Sequence of chain 1.A:
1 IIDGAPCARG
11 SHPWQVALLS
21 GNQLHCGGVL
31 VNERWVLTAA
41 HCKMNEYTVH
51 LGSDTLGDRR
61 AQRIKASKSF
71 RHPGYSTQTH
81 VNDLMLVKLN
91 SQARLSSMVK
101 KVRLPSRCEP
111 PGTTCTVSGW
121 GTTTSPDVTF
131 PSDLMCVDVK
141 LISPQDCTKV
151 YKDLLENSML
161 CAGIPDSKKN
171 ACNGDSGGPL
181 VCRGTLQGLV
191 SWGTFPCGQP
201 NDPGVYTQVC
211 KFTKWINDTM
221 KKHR

Binding-site contacts:
Ligand atom C1 contacts residue HIS25 of chain 1.A at 3.2 Å.
Ligand atom C12 contacts residue SER176 of chain 1.A at 3.3 Å.
Ligand atom O6 contacts residue LEU24 of chain 1.A at 3.2 Å (h-bond).
Ligand atom C3 contacts residue HIS41 of chain 1.A at 3.0 Å.
Ligand atom C16 contacts residue PHE130 of chain 1.A at 4.2 Å (hydrophobic).
Ligand atom C2 contacts residue HIS25 of chain 1.A at 3.3 Å.
Ligand atom O4 contacts residue HIS25 of chain 1.A at 3.8 Å.
Ligand atom C3 contacts residue HIS25 of chain 1.A at 4.2 Å.
Ligand atom C2 contacts residue HIS41 of chain 1.A at 4.2 Å.
Ligand atom C23 contacts residue LEU24 of chain 1.A at 4.0 Å (hydrophobic).
Ligand atom C13 contacts residue CYS26 of chain 1.A at 4.2 Å (hydrophobic).
Ligand atom O5 contacts residue GLY174 of chain 1.A at 3.2 Å (h-bond).
Ligand atom O4 contacts residue GLY174 of chain 1.A at 3.4 Å.
Ligand atom C13 contacts residue HIS25 of chain 1.A at 3.3 Å.
Ligand atom O6 contacts residue HIS25 of chain 1.A at 3.5 Å.
Ligand atom C16 contacts residue GLY174 of chain 1.A at 3.4 Å.
Ligand atom C16 contacts residue HIS25 of chain 1.A at 4.0 Å.
Ligand atom C12 contacts residue HIS25 of chain 1.A at 4.2 Å.
Ligand atom C4 contacts residue HIS41 of chain 1.A at 2.5 Å.
Ligand atom C2 contacts residue CYS26 of chain 1.A at 3.9 Å (hydrophobic).
Ligand atom C5 contacts residue HIS41 of chain 1.A at 1.5 Å.
Ligand atom C14 contacts residue GLY174 of chain 1.A at 3.5 Å.
Ligand atom C5 contacts residue SER176 of chain 1.A at 3.8 Å.
Ligand atom C16 contacts residue ASN173 of chain 1.A at 3.9 Å.
Ligand atom C3 contacts residue CYS42 of chain 1.A at 4.2 Å (hydrophobic).
Ligand atom O4 contacts residue LEU24 of chain 1.A at 3.2 Å (h-bond).
Ligand atom C12 contacts residue HIS41 of chain 1.A at 3.6 Å.
Ligand atom O5 contacts residue ASN173 of chain 1.A at 3.2 Å.
Ligand atom C15 contacts residue GLY174 of chain 1.A at 3.9 Å.
Ligand atom C23 contacts residue HIS25 of chain 1.A at 3.0 Å.
Ligand atom C1 contacts residue CYS26 of chain 1.A at 4.1 Å (hydrophobic).
Ligand atom O1 contacts residue HIS25 of chain 1.A at 3.1 Å (h-bond).
Ligand atom C15 contacts residue HIS25 of chain 1.A at 3.2 Å.
Ligand atom O4 contacts residue PHE130 of chain 1.A at 3.9 Å.
Ligand atom O5 contacts residue PHE130 of chain 1.A at 3.7 Å.
Ligand atom C4 contacts residue CYS26 of chain 1.A at 3.9 Å (hydrophobic).
Ligand atom C3 contacts residue CYS26 of chain 1.A at 3.8 Å (hydrophobic).
Ligand atom C4 contacts residue SER176 of chain 1.A at 4.0 Å.
Ligand atom C12 contacts residue CYS26 of chain 1.A at 4.1 Å (hydrophobic).
Ligand atom C14 contacts residue HIS25 of chain 1.A at 3.3 Å.

A protein and the small-molecule ligand that binds it are described below.
Small molecule (SMILES): Cc1ccc2oc(=O)c(C(=O)O)cc2c1